Sequence of chain 1.B:
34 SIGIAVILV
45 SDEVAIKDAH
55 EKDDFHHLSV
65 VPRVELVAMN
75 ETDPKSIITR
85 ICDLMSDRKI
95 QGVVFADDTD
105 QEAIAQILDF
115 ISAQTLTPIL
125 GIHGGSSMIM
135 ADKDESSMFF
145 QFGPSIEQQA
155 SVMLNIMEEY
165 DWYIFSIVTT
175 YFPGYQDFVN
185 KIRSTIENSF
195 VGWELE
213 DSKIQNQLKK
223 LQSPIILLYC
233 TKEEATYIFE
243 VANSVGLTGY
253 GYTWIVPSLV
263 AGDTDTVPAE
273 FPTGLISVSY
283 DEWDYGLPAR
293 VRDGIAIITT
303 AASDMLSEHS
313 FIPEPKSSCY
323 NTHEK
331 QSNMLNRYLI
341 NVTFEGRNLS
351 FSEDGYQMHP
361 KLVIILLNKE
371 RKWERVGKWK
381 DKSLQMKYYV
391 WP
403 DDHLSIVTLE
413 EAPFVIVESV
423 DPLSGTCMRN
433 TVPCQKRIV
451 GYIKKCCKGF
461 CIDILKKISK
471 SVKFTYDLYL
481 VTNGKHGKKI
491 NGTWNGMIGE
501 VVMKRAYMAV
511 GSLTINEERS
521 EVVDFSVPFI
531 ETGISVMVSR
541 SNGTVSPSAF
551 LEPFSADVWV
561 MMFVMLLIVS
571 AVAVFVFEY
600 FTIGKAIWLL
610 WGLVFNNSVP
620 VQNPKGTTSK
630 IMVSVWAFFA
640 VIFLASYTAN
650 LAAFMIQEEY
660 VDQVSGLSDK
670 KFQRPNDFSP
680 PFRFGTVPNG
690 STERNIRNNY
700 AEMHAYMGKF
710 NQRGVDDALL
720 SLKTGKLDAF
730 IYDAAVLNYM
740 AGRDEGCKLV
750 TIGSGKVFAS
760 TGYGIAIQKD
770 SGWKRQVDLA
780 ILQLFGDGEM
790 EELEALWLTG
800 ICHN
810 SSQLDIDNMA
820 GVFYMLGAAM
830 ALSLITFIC

A protein and the small-molecule ligand that binds it are described below.
Small molecule (SMILES): CC(=O)N[C@@H]1[C@@H](O)[C@H](O)[C@@H](CO)O[C@H]1O

Binding-site contacts:
Ligand atom C2 contacts residue ASN688 of chain 1.B at 2.5 Å.
Ligand atom O5 contacts residue GLY484 of chain 1.B at 4.4 Å.
Ligand atom O6 contacts residue GLY484 of chain 1.B at 4.1 Å.
Ligand atom C7 contacts residue ASN688 of chain 1.B at 3.9 Å.
Ligand atom O7 contacts residue ARG712 of chain 1.B at 4.2 Å.
Ligand atom C5 contacts residue ASN688 of chain 1.B at 3.7 Å.
Ligand atom C8 contacts residue ARG712 of chain 1.B at 4.0 Å.
Ligand atom C8 contacts residue VAL686 of chain 1.B at 4.3 Å (hydrophobic).
Ligand atom O7 contacts residue ASN688 of chain 1.B at 4.4 Å.
Ligand atom C4 contacts residue ASN688 of chain 1.B at 4.2 Å.
Ligand atom C1 contacts residue ASN688 of chain 1.B at 1.4 Å.
Ligand atom C8 contacts residue GLN711 of chain 1.B at 3.5 Å.
Ligand atom N2 contacts residue ASN688 of chain 1.B at 2.9 Å (h-bond).
Ligand atom O5 contacts residue ASN688 of chain 1.B at 2.4 Å (h-bond).
Ligand atom C6 contacts residue GLY484 of chain 1.B at 4.1 Å.
Ligand atom C3 contacts residue ASN688 of chain 1.B at 3.8 Å.
Ligand atom C8 contacts residue PRO687 of chain 1.B at 3.8 Å (hydrophobic).